Sequence of chain 1.G:
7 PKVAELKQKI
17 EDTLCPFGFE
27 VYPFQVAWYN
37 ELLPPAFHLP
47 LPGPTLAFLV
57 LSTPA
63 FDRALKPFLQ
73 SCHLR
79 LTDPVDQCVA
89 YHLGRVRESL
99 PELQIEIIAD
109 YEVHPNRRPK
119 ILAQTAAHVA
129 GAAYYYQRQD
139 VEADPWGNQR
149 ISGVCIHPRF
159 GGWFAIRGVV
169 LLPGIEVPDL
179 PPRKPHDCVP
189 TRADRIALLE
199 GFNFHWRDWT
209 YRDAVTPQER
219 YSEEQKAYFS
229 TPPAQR

This small molecule binds to this protein.
Small molecule (SMILES): C[C@H]1O[C@@H](n2cnc3c(N)ncnc32)[C@H](O)[C@@H]1O

Binding-site contacts:
Ligand atom C5 contacts residue ASN114 of chain 1.G at 4.0 Å.
Ligand atom C4 contacts residue PRO113 of chain 1.G at 3.4 Å (hydrophobic).
Ligand atom N3 contacts residue PRO113 of chain 1.G at 3.6 Å (h-bond).
Ligand atom N9 contacts residue PRO113 of chain 1.G at 3.4 Å (h-bond).
Ligand atom C4 contacts residue ASN114 of chain 1.G at 4.0 Å.
Ligand atom N6 contacts residue ASN114 of chain 1.G at 3.5 Å (h-bond).
Ligand atom C1' contacts residue ARG115 of chain 1.G at 3.5 Å.
Ligand atom C2' contacts residue ARG115 of chain 1.G at 3.9 Å.
Ligand atom C2 contacts residue PRO113 of chain 1.G at 4.3 Å (hydrophobic).
Ligand atom C6 contacts residue ASN114 of chain 1.G at 3.7 Å.
Ligand atom C8 contacts residue PRO113 of chain 1.G at 4.1 Å (hydrophobic).
Ligand atom C1' contacts residue PRO113 of chain 1.G at 3.8 Å (hydrophobic).
Ligand atom C8 contacts residue ARG115 of chain 1.G at 3.5 Å.
Ligand atom N9 contacts residue ARG115 of chain 1.G at 3.9 Å.
Ligand atom C2 contacts residue ASN114 of chain 1.G at 3.5 Å.
Ligand atom N1 contacts residue ASN114 of chain 1.G at 3.5 Å.
Ligand atom O2' contacts residue ARG115 of chain 1.G at 3.3 Å (salt-bridge).
Ligand atom C5 contacts residue ARG115 of chain 1.G at 4.2 Å.
Ligand atom C2' contacts residue PRO113 of chain 1.G at 3.3 Å (hydrophobic).
Ligand atom N7 contacts residue PRO113 of chain 1.G at 4.4 Å.
Ligand atom O2' contacts residue PRO113 of chain 1.G at 3.8 Å.
Ligand atom C3' contacts residue PRO113 of chain 1.G at 4.5 Å (hydrophobic).
Ligand atom C5 contacts residue PRO113 of chain 1.G at 4.0 Å (hydrophobic).
Ligand atom N3 contacts residue ASN114 of chain 1.G at 3.8 Å.
Ligand atom N7 contacts residue ARG115 of chain 1.G at 3.6 Å.